Sequence of chain 1.A:
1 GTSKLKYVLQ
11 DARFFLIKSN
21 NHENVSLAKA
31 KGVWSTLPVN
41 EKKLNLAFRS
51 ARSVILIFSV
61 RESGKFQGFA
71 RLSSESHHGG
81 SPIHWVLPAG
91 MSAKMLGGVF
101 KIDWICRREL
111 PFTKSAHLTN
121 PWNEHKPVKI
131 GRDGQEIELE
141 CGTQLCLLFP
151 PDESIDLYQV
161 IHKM

Binding-site contacts:
Ligand atom C19 contacts residue SO41 of chain 1.H at 2.9 Å.
Ligand atom N17 contacts residue SO41 of chain 1.H at 2.6 Å (h-bond).
Ligand atom C10 contacts residue ASN20 of chain 1.A at 3.0 Å.
Ligand atom C12 contacts residue ASN20 of chain 1.A at 3.0 Å.
Ligand atom C15 contacts residue SO41 of chain 1.H at 3.7 Å.
Ligand atom C06 contacts residue TRP34 of chain 1.A at 3.6 Å (hydrophobic).
Ligand atom CL01 contacts residue PRO88 of chain 1.A at 3.3 Å.
Ligand atom C04 contacts residue TRP34 of chain 1.A at 3.6 Å (hydrophobic).
Ligand atom N22 contacts residue SER19 of chain 1.A at 3.7 Å.
Ligand atom N05 contacts residue TRP34 of chain 1.A at 3.3 Å.
Ligand atom C02 contacts residue ASN24 of chain 1.A at 3.3 Å.
Ligand atom C16 contacts residue SO41 of chain 1.H at 3.6 Å.
Ligand atom CL01 contacts residue ASN20 of chain 1.A at 3.5 Å.
Ligand atom C10 contacts residue LYS18 of chain 1.A at 3.1 Å.
Ligand atom N21 contacts residue ASP133 of chain 1.A at 3.8 Å.
Ligand atom C10 contacts residue SO41 of chain 1.H at 3.7 Å.
Ligand atom C06 contacts residue ASN24 of chain 1.A at 3.9 Å.
Ligand atom C06 contacts residue LEU96 of chain 1.A at 3.7 Å (hydrophobic).
Ligand atom CL01 contacts residue ASN24 of chain 1.A at 2.9 Å.
Ligand atom C12 contacts residue MET91 of chain 1.A at 3.4 Å (hydrophobic).
Ligand atom N05 contacts residue LEU96 of chain 1.A at 3.9 Å.
Ligand atom C08 contacts residue LYS18 of chain 1.A at 3.5 Å.
Ligand atom N17 contacts residue LEU37 of chain 1.A at 3.9 Å.
Ligand atom N03 contacts residue ASN24 of chain 1.A at 2.9 Å (h-bond).
Ligand atom N22 contacts residue ASN20 of chain 1.A at 3.0 Å (h-bond).
Ligand atom CL01 contacts residue VAL86 of chain 1.A at 3.8 Å.
Ligand atom C06 contacts residue SER35 of chain 1.A at 3.3 Å.
Ligand atom N09 contacts residue LYS18 of chain 1.A at 3.0 Å (salt-bridge).
Ligand atom CL01 contacts residue SER19 of chain 1.A at 3.7 Å.
Ligand atom C06 contacts residue TRP85 of chain 1.A at 3.5 Å (hydrophobic).
Ligand atom C02 contacts residue SER19 of chain 1.A at 3.5 Å.
Ligand atom N05 contacts residue SER35 of chain 1.A at 2.7 Å (h-bond).
Ligand atom C11 contacts residue ASN20 of chain 1.A at 3.2 Å.
Ligand atom C16 contacts residue LEU37 of chain 1.A at 3.8 Å (hydrophobic).
Ligand atom C20 contacts residue ASP133 of chain 1.A at 3.1 Å.
Ligand atom CL01 contacts residue ASN21 of chain 1.A at 2.6 Å.
Ligand atom C11 contacts residue SO41 of chain 1.H at 3.5 Å.
Ligand atom C02 contacts residue ASN20 of chain 1.A at 3.5 Å.
Ligand atom C20 contacts residue LYS18 of chain 1.A at 3.4 Å.
Ligand atom C13 contacts residue MET91 of chain 1.A at 3.5 Å (hydrophobic).

The protein below binds the small molecule below.
Small molecule (SMILES): CNc1nc(Cl)nc2c1ncn2Cc1cccc(C(N)=O)c1